The protein below binds the small molecule below.
Small molecule (SMILES): CC(=O)N[C@@H]1[C@@H](O)[C@H](O)[C@@H](CO)O[C@H]1O

Binding-site contacts:
Ligand atom C2 contacts residue ASN259 of chain 1.D at 2.5 Å.
Ligand atom C8 contacts residue GLU229 of chain 1.D at 3.7 Å.
Ligand atom C2 contacts residue SER255 of chain 1.D at 4.3 Å.
Ligand atom C5 contacts residue ASN259 of chain 1.D at 3.7 Å.
Ligand atom C6 contacts residue ASP256 of chain 1.D at 3.9 Å.
Ligand atom C7 contacts residue ASN259 of chain 1.D at 3.7 Å.
Ligand atom C3 contacts residue ASN259 of chain 1.D at 3.8 Å.
Ligand atom O5 contacts residue ASN259 of chain 1.D at 2.4 Å (h-bond).
Ligand atom C6 contacts residue ARG272 of chain 1.D at 4.3 Å.
Ligand atom O7 contacts residue ASN259 of chain 1.D at 4.5 Å.
Ligand atom C7 contacts residue PRO230 of chain 1.D at 3.9 Å (hydrophobic).
Ligand atom O7 contacts residue PRO230 of chain 1.D at 3.6 Å.
Ligand atom O5 contacts residue SER255 of chain 1.D at 4.4 Å.
Ligand atom O5 contacts residue GLY271 of chain 1.D at 3.6 Å.
Ligand atom C1 contacts residue GLY271 of chain 1.D at 3.8 Å.
Ligand atom O6 contacts residue ARG272 of chain 1.D at 3.2 Å (salt-bridge).
Ligand atom C4 contacts residue ASN259 of chain 1.D at 4.2 Å.
Ligand atom C1 contacts residue ASP256 of chain 1.D at 4.5 Å.
Ligand atom C5 contacts residue ASP256 of chain 1.D at 4.4 Å.
Ligand atom O5 contacts residue THR270 of chain 1.D at 3.8 Å.
Ligand atom O6 contacts residue ASP256 of chain 1.D at 2.7 Å (salt-bridge).
Ligand atom O6 contacts residue GLY271 of chain 1.D at 4.2 Å.
Ligand atom C5 contacts residue THR270 of chain 1.D at 4.2 Å.
Ligand atom C1 contacts residue SER255 of chain 1.D at 4.0 Å.
Ligand atom O5 contacts residue ASP256 of chain 1.D at 3.5 Å (salt-bridge).
Ligand atom C8 contacts residue ASN259 of chain 1.D at 3.9 Å.
Ligand atom C1 contacts residue ASN259 of chain 1.D at 1.4 Å.
Ligand atom O5 contacts residue ARG272 of chain 1.D at 4.2 Å.
Ligand atom C1 contacts residue THR270 of chain 1.D at 3.8 Å.
Ligand atom N2 contacts residue ASN259 of chain 1.D at 2.8 Å (h-bond).
Ligand atom C8 contacts residue PRO230 of chain 1.D at 3.7 Å (hydrophobic).

Sequence of chain 1.D:
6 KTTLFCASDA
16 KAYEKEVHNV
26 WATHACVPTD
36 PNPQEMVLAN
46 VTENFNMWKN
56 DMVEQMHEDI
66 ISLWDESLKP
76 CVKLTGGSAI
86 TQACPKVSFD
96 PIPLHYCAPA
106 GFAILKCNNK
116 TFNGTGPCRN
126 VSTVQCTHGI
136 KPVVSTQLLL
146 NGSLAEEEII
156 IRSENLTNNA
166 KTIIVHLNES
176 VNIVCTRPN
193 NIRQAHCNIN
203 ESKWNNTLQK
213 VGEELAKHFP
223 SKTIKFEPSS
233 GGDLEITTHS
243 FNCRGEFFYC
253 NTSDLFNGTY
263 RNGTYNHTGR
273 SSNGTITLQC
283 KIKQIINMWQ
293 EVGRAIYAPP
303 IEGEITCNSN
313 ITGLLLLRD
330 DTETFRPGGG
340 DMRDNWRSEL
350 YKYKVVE